Sequence of chain 1.B:
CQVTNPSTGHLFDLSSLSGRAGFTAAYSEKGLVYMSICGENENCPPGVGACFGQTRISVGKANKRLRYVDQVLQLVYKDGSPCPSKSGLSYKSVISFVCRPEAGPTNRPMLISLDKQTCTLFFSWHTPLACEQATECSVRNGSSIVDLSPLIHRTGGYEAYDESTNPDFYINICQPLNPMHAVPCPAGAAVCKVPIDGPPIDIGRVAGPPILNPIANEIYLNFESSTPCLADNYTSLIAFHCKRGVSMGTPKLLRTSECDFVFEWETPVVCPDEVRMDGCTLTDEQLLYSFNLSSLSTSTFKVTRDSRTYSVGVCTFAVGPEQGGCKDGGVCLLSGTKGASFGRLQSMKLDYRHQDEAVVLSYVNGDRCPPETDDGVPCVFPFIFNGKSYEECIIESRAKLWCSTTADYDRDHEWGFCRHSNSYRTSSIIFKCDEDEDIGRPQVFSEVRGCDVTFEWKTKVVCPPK

Binding-site contacts:
Ligand atom O7 contacts residue ASN149 of chain 1.B at 3.8 Å.
Ligand atom C2 contacts residue ASN231 of chain 1.B at 3.9 Å.
Ligand atom C7 contacts residue VAL287 of chain 1.B at 4.0 Å (hydrophobic).
Ligand atom C8 contacts residue VAL287 of chain 1.B at 4.2 Å (hydrophobic).
Ligand atom O5 contacts residue ASN149 of chain 1.B at 2.4 Å (h-bond).
Ligand atom C7 contacts residue ASN149 of chain 1.B at 3.8 Å.
Ligand atom C8 contacts residue ASN231 of chain 1.B at 3.5 Å.
Ligand atom O7 contacts residue CYS288 of chain 1.B at 4.2 Å.
Ligand atom C1 contacts residue ASN149 of chain 1.B at 1.4 Å.
Ligand atom C3 contacts residue ASN149 of chain 1.B at 3.8 Å.
Ligand atom C2 contacts residue ASN149 of chain 1.B at 2.5 Å.
Ligand atom C3 contacts residue ASN231 of chain 1.B at 3.5 Å.
Ligand atom O3 contacts residue PRO289 of chain 1.B at 4.1 Å.
Ligand atom C7 contacts residue ASN231 of chain 1.B at 4.0 Å.
Ligand atom O3 contacts residue ASN231 of chain 1.B at 4.3 Å.
Ligand atom C5 contacts residue ASN149 of chain 1.B at 3.7 Å.
Ligand atom O7 contacts residue PRO289 of chain 1.B at 3.9 Å.
Ligand atom C7 contacts residue PRO289 of chain 1.B at 4.4 Å (hydrophobic).
Ligand atom O7 contacts residue VAL287 of chain 1.B at 3.1 Å (h-bond).
Ligand atom C4 contacts residue ASN149 of chain 1.B at 4.2 Å.
Ligand atom N2 contacts residue ASN231 of chain 1.B at 3.4 Å.
Ligand atom C4 contacts residue ASN231 of chain 1.B at 4.4 Å.
Ligand atom C1 contacts residue ASN231 of chain 1.B at 4.0 Å.
Ligand atom N2 contacts residue ASN149 of chain 1.B at 2.9 Å (h-bond).
Ligand atom C5 contacts residue ASN231 of chain 1.B at 4.4 Å.

The protein below binds the small molecule below.
Small molecule (SMILES): CC(=O)N[C@@H]1[C@@H](O)[C@H](O)[C@@H](CO)O[C@H]1O